Sequence of chain 1.A:
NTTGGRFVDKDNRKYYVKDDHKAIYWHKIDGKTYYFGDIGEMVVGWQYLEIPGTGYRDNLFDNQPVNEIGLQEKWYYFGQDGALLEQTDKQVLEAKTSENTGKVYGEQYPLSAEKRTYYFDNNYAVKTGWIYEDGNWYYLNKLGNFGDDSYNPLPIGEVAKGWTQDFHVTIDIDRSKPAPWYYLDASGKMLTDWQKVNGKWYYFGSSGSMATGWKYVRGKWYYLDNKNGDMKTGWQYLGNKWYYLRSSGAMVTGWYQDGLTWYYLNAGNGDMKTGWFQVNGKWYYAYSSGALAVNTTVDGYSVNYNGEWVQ

This small molecule binds to this protein.
Small molecule (SMILES): CC(C)[N+]1(C)[C@@H]2CC[C@H]1CC(OC(=O)[C@@H](CO)c1ccccc1)C2

Binding-site contacts:
Ligand atom CAA contacts residue TRP163 of chain 1.A at 3.4 Å (hydrophobic).
Ligand atom CAA contacts residue MET210 of chain 1.A at 3.5 Å (hydrophobic).
Ligand atom CAC contacts residue TRP181 of chain 1.A at 3.5 Å (hydrophobic).
Ligand atom CAJ contacts residue ASN198 of chain 1.A at 3.2 Å.
Ligand atom CAL contacts residue TYR202 of chain 1.A at 4.0 Å (hydrophobic).
Ligand atom CAG contacts residue TRP163 of chain 1.A at 3.9 Å (hydrophobic).
Ligand atom CAB contacts residue ASN228 of chain 1.A at 3.6 Å.
Ligand atom CAB contacts residue LYS227 of chain 1.A at 3.6 Å.
Ligand atom CAH contacts residue ASN198 of chain 1.A at 3.6 Å.
Ligand atom CAB contacts residue MET210 of chain 1.A at 4.0 Å (hydrophobic).
Ligand atom CAA contacts residue ASN228 of chain 1.A at 4.4 Å.
Ligand atom CAS contacts residue TRP181 of chain 1.A at 4.4 Å (hydrophobic).
Ligand atom CAH contacts residue TRP163 of chain 1.A at 4.0 Å (hydrophobic).
Ligand atom CAF contacts residue TRP163 of chain 1.A at 3.8 Å (hydrophobic).
Ligand atom OAD contacts residue ASN198 of chain 1.A at 3.5 Å (h-bond).
Ligand atom CAV contacts residue TRP163 of chain 1.A at 3.5 Å (hydrophobic).
Ligand atom CAM contacts residue ASN228 of chain 1.A at 4.3 Å.
Ligand atom CAL contacts residue ASN228 of chain 1.A at 3.8 Å.
Ligand atom CAS contacts residue ASN228 of chain 1.A at 3.6 Å.
Ligand atom CAS contacts residue MET210 of chain 1.A at 4.0 Å (hydrophobic).
Ligand atom CAB contacts residue TRP181 of chain 1.A at 3.9 Å (hydrophobic).
Ligand atom CAJ contacts residue TRP163 of chain 1.A at 4.2 Å (hydrophobic).
Ligand atom CAM contacts residue TRP163 of chain 1.A at 3.4 Å (hydrophobic).
Ligand atom CAA contacts residue TRP181 of chain 1.A at 3.3 Å (hydrophobic).
Ligand atom CAU contacts residue ASN228 of chain 1.A at 3.8 Å.
Ligand atom CAR contacts residue TRP163 of chain 1.A at 4.3 Å (hydrophobic).
Ligand atom CAR contacts residue ASN198 of chain 1.A at 4.3 Å.
Ligand atom CAQ contacts residue ASN198 of chain 1.A at 4.3 Å.
Ligand atom CAM contacts residue TYR202 of chain 1.A at 3.8 Å (hydrophobic).
Ligand atom CAO contacts residue TRP163 of chain 1.A at 3.5 Å (hydrophobic).
Ligand atom CAI contacts residue TRP163 of chain 1.A at 4.1 Å (hydrophobic).